Binding-site contacts:
Ligand atom C24 contacts residue GLN109 of chain 1.F at 3.6 Å.
Ligand atom C37 contacts residue LYS56 of chain 1.F at 4.0 Å.
Ligand atom C37 contacts residue PHE54 of chain 1.F at 3.7 Å (hydrophobic).
Ligand atom C12 contacts residue ILE206 of chain 1.F at 4.3 Å (hydrophobic).
Ligand atom N7 contacts residue ALA101 of chain 1.F at 3.6 Å.
Ligand atom C4 contacts residue ILE216 of chain 1.F at 3.9 Å (hydrophobic).
Ligand atom C2 contacts residue PRO83 of chain 1.F at 3.4 Å (hydrophobic).
Ligand atom N7 contacts residue PRO83 of chain 1.F at 4.1 Å.
Ligand atom N7 contacts residue PHE54 of chain 1.F at 4.0 Å.
Ligand atom C4 contacts residue PHE54 of chain 1.F at 3.8 Å (hydrophobic).
Ligand atom C2 contacts residue PHE54 of chain 1.F at 4.0 Å (hydrophobic).
Ligand atom N3 contacts residue PRO83 of chain 1.F at 4.0 Å.
Ligand atom N1 contacts residue ILE216 of chain 1.F at 3.8 Å.
Ligand atom C9 contacts residue PHE54 of chain 1.F at 4.0 Å (hydrophobic).
Ligand atom N3 contacts residue PHE54 of chain 1.F at 3.8 Å.
Ligand atom C14 contacts residue THR106 of chain 1.F at 4.1 Å.
Ligand atom N7 contacts residue ILE216 of chain 1.F at 3.8 Å.
Ligand atom N10 contacts residue ILE102 of chain 1.F at 2.7 Å (h-bond).
Ligand atom C6 contacts residue ILE102 of chain 1.F at 3.5 Å (hydrophobic).
Ligand atom C5 contacts residue PHE54 of chain 1.F at 3.6 Å (hydrophobic).
Ligand atom C5 contacts residue ILE216 of chain 1.F at 3.8 Å (hydrophobic).
Ligand atom C9 contacts residue ILE216 of chain 1.F at 3.6 Å (hydrophobic).
Ligand atom C2 contacts residue ALA101 of chain 1.F at 4.0 Å (hydrophobic).
Ligand atom N3 contacts residue ILE216 of chain 1.F at 3.8 Å.
Ligand atom N7 contacts residue ILE102 of chain 1.F at 2.9 Å (h-bond).
Ligand atom C33 contacts residue ASP217 of chain 1.F at 4.1 Å.
Ligand atom C2 contacts residue ILE216 of chain 1.F at 3.8 Å (hydrophobic).
Ligand atom C33 contacts residue ILE216 of chain 1.F at 3.9 Å (hydrophobic).
Ligand atom C11 contacts residue ILE216 of chain 1.F at 4.1 Å (hydrophobic).
Ligand atom C6 contacts residue PHE54 of chain 1.F at 3.8 Å (hydrophobic).
Ligand atom N8 contacts residue ILE216 of chain 1.F at 3.6 Å.
Ligand atom N8 contacts residue PHE54 of chain 1.F at 4.2 Å.
Ligand atom C13 contacts residue GLY104 of chain 1.F at 4.2 Å.
Ligand atom C29 contacts residue ILE41 of chain 1.F at 4.2 Å (hydrophobic).
Ligand atom C2 contacts residue THR100 of chain 1.F at 3.7 Å.
Ligand atom N7 contacts residue THR100 of chain 1.F at 4.1 Å.
Ligand atom C2 contacts residue ILE102 of chain 1.F at 3.9 Å (hydrophobic).
Ligand atom C24 contacts residue THR106 of chain 1.F at 4.0 Å.
Ligand atom N1 contacts residue PHE54 of chain 1.F at 4.3 Å.
Ligand atom C6 contacts residue ILE216 of chain 1.F at 4.0 Å (hydrophobic).

Sequence of chain 1.F:
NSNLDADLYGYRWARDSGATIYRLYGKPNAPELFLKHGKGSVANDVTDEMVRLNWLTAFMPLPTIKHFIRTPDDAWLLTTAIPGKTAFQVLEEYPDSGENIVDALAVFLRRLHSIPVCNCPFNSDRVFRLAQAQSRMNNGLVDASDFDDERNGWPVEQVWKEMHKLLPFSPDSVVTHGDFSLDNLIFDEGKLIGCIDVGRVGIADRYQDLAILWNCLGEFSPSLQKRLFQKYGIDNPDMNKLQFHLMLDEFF

A protein and the small-molecule ligand that binds it are described below.
Small molecule (SMILES): Cc1ccc(-c2nn(C(C)(C)C)c3ncnc(N)c23)cc1